Sequence of chain 2.A:
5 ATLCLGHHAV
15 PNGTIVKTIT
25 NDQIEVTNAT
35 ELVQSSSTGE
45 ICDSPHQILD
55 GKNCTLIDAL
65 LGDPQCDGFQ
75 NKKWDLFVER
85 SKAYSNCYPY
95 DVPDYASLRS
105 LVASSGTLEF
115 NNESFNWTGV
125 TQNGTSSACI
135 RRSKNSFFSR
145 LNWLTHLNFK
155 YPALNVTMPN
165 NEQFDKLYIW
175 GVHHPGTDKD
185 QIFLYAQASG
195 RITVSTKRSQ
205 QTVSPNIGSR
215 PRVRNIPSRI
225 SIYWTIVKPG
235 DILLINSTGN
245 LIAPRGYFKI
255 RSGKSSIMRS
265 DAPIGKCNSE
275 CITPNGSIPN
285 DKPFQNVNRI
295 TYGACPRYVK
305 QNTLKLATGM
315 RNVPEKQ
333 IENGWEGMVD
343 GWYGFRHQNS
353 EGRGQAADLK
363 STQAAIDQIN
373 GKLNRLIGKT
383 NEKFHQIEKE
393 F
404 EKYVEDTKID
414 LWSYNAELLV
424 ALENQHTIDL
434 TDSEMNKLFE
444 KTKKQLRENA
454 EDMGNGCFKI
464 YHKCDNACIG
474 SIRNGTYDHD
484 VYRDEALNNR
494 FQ

Binding-site contacts:
Ligand atom C7 contacts residue ASN120 of chain 2.A at 3.3 Å.
Ligand atom C1 contacts residue THR122 of chain 2.A at 3.2 Å.
Ligand atom C3 contacts residue ASN120 of chain 2.A at 3.8 Å.
Ligand atom O5 contacts residue ASN120 of chain 2.A at 2.3 Å (h-bond).
Ligand atom C1 contacts residue ASN120 of chain 2.A at 1.4 Å.
Ligand atom C2 contacts residue ASN120 of chain 2.A at 2.5 Å.
Ligand atom C5 contacts residue THR122 of chain 2.A at 3.4 Å.
Ligand atom C4 contacts residue ASN120 of chain 2.A at 4.2 Å.
Ligand atom C5 contacts residue ASN120 of chain 2.A at 3.6 Å.
Ligand atom N2 contacts residue ASN120 of chain 2.A at 3.0 Å (h-bond).
Ligand atom O5 contacts residue THR122 of chain 2.A at 3.1 Å (h-bond).
Ligand atom O6 contacts residue THR122 of chain 2.A at 3.4 Å (h-bond).
Ligand atom C6 contacts residue THR122 of chain 2.A at 4.0 Å.
Ligand atom O7 contacts residue ASN120 of chain 2.A at 3.2 Å (h-bond).

A protein and the small-molecule ligand that binds it are described below.
Small molecule (SMILES): CC(=O)N[C@@H]1[C@@H](O)[C@H](O)[C@@H](CO)O[C@H]1O